Sequence of chain 1.A:
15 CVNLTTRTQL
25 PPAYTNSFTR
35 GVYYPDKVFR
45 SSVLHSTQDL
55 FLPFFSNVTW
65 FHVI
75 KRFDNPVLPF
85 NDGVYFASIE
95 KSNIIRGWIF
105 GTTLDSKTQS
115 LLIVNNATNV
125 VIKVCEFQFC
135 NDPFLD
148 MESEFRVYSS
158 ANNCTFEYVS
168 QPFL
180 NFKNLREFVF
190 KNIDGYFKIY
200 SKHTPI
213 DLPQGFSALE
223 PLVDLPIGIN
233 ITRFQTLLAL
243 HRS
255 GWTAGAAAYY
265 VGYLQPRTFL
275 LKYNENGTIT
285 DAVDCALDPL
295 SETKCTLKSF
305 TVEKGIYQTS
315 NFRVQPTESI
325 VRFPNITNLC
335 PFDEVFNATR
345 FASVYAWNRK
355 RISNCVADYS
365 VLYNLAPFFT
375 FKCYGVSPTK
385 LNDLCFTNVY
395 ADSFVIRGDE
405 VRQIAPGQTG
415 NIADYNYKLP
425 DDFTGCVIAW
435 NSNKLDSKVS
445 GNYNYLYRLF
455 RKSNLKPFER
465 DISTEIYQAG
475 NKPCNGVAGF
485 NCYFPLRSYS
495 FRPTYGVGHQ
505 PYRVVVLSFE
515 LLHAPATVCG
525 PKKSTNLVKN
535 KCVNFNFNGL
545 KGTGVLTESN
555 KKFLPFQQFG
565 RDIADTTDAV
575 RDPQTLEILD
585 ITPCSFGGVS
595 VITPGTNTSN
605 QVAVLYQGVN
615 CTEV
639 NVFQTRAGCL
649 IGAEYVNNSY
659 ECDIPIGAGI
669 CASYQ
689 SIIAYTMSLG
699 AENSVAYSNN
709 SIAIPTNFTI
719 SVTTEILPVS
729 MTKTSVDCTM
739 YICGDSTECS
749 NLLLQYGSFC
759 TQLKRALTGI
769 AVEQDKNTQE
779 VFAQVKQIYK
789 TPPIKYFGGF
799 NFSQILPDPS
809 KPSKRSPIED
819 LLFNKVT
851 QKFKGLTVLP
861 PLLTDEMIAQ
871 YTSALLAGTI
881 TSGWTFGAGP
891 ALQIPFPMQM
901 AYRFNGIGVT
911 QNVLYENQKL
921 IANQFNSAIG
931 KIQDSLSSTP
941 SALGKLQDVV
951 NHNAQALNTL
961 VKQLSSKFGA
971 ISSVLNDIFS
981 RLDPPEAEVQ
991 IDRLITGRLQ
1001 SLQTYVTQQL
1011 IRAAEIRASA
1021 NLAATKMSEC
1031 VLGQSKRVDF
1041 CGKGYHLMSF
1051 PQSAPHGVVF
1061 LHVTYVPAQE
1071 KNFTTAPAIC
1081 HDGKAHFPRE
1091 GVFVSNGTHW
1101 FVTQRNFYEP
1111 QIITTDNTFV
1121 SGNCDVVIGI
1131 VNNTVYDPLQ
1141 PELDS

A protein and the small-molecule ligand that binds it are described below.
Small molecule (SMILES): CC(=O)N[C@@H]1[C@@H](O)[C@H](O)[C@@H](CO)O[C@H]1O

Binding-site contacts:
Ligand atom C2 contacts residue TYR28 of chain 1.A at 4.3 Å (hydrophobic).
Ligand atom C1 contacts residue ASN61 of chain 1.A at 1.4 Å.
Ligand atom C3 contacts residue ASN61 of chain 1.A at 3.8 Å.
Ligand atom C2 contacts residue ASN61 of chain 1.A at 2.4 Å.
Ligand atom O5 contacts residue ASN61 of chain 1.A at 2.4 Å (h-bond).
Ligand atom C3 contacts residue TYR28 of chain 1.A at 4.2 Å (hydrophobic).
Ligand atom C7 contacts residue TYR28 of chain 1.A at 4.5 Å (hydrophobic).
Ligand atom C5 contacts residue ASN61 of chain 1.A at 3.7 Å.
Ligand atom N2 contacts residue ASN61 of chain 1.A at 2.9 Å (h-bond).
Ligand atom O7 contacts residue ASN61 of chain 1.A at 3.6 Å.
Ligand atom C8 contacts residue TYR28 of chain 1.A at 4.2 Å (hydrophobic).
Ligand atom C5 contacts residue TYR28 of chain 1.A at 4.3 Å (hydrophobic).
Ligand atom C7 contacts residue ASN61 of chain 1.A at 3.4 Å.
Ligand atom C1 contacts residue TYR28 of chain 1.A at 3.9 Å (hydrophobic).
Ligand atom N2 contacts residue TYR28 of chain 1.A at 3.7 Å.
Ligand atom C4 contacts residue ASN61 of chain 1.A at 4.2 Å.